Binding-site contacts:
Ligand atom CA contacts residue LYS12 of chain 1.A at 4.2 Å.
Ligand atom O contacts residue GGL1 of chain 1.C at 4.0 Å.
Ligand atom CD contacts residue ARG17 of chain 1.A at 2.7 Å.
Ligand atom CB contacts residue GGL1 of chain 1.C at 3.7 Å.
Ligand atom C contacts residue LYS12 of chain 1.A at 3.1 Å.
Ligand atom CB contacts residue LYS13 of chain 1.A at 3.5 Å.
Ligand atom OE1 contacts residue LYS13 of chain 1.A at 2.2 Å (salt-bridge).
Ligand atom N contacts residue GGL1 of chain 1.C at 1.3 Å.
Ligand atom CD contacts residue LEU14 of chain 1.A at 4.4 Å (hydrophobic).
Ligand atom OXT contacts residue PLM1 of chain 1.D at 3.6 Å.
Ligand atom CG contacts residue LYS13 of chain 1.A at 2.4 Å.
Ligand atom OE1 contacts residue GGL1 of chain 1.C at 3.2 Å.
Ligand atom OXT contacts residue GGL1 of chain 1.C at 2.4 Å (h-bond).
Ligand atom C contacts residue GGL1 of chain 1.C at 2.9 Å.
Ligand atom CA contacts residue GGL1 of chain 1.C at 2.4 Å.
Ligand atom N contacts residue LYS13 of chain 1.A at 4.1 Å.
Ligand atom CD contacts residue GGL1 of chain 1.C at 3.9 Å.
Ligand atom CG contacts residue ARG17 of chain 1.A at 3.4 Å.
Ligand atom CD contacts residue LYS13 of chain 1.A at 1.3 Å.
Ligand atom OE1 contacts residue ARG17 of chain 1.A at 3.0 Å (salt-bridge).
Ligand atom OXT contacts residue LYS12 of chain 1.A at 2.4 Å (salt-bridge).
Ligand atom CG contacts residue LYS12 of chain 1.A at 3.3 Å.
Ligand atom CB contacts residue LYS12 of chain 1.A at 4.0 Å.
Ligand atom CA contacts residue LYS13 of chain 1.A at 4.5 Å.
Ligand atom N contacts residue ARG17 of chain 1.A at 4.0 Å.
Ligand atom CG contacts residue GGL1 of chain 1.C at 3.9 Å.
Ligand atom O contacts residue LYS12 of chain 1.A at 3.4 Å.
Ligand atom N contacts residue LYS12 of chain 1.A at 4.2 Å.

Sequence of chain 1.A:
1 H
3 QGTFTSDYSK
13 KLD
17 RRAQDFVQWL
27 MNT

The protein below binds the small molecule below.
Small molecule (SMILES): N[C@@H](CCC(=O)O)C(=O)O